Binding-site contacts:
Ligand atom C1 contacts residue THR615 of chain 1.B at 4.5 Å.
Ligand atom O5 contacts residue ASN613 of chain 1.B at 2.3 Å (h-bond).
Ligand atom C7 contacts residue ASN613 of chain 1.B at 3.5 Å.
Ligand atom O5 contacts residue THR615 of chain 1.B at 3.9 Å.
Ligand atom C7 contacts residue GLN641 of chain 1.B at 4.2 Å.
Ligand atom C2 contacts residue ASN613 of chain 1.B at 2.4 Å.
Ligand atom C4 contacts residue ASN613 of chain 1.B at 4.2 Å.
Ligand atom C3 contacts residue ASN613 of chain 1.B at 3.8 Å.
Ligand atom C1 contacts residue ASN613 of chain 1.B at 1.4 Å.
Ligand atom O7 contacts residue ASN613 of chain 1.B at 3.4 Å.
Ligand atom N2 contacts residue ASN613 of chain 1.B at 2.9 Å (h-bond).
Ligand atom C5 contacts residue ASN613 of chain 1.B at 3.6 Å.
Ligand atom C8 contacts residue GLN641 of chain 1.B at 4.3 Å.
Ligand atom O7 contacts residue GLN641 of chain 1.B at 3.5 Å (h-bond).
Ligand atom C8 contacts residue ASN613 of chain 1.B at 4.2 Å.

A protein and the small-molecule ligand that binds it are described below.
Small molecule (SMILES): CC(=O)N[C@@H]1[C@@H](O)[C@H](O)[C@@H](CO)O[C@H]1O

Sequence of chain 1.B:
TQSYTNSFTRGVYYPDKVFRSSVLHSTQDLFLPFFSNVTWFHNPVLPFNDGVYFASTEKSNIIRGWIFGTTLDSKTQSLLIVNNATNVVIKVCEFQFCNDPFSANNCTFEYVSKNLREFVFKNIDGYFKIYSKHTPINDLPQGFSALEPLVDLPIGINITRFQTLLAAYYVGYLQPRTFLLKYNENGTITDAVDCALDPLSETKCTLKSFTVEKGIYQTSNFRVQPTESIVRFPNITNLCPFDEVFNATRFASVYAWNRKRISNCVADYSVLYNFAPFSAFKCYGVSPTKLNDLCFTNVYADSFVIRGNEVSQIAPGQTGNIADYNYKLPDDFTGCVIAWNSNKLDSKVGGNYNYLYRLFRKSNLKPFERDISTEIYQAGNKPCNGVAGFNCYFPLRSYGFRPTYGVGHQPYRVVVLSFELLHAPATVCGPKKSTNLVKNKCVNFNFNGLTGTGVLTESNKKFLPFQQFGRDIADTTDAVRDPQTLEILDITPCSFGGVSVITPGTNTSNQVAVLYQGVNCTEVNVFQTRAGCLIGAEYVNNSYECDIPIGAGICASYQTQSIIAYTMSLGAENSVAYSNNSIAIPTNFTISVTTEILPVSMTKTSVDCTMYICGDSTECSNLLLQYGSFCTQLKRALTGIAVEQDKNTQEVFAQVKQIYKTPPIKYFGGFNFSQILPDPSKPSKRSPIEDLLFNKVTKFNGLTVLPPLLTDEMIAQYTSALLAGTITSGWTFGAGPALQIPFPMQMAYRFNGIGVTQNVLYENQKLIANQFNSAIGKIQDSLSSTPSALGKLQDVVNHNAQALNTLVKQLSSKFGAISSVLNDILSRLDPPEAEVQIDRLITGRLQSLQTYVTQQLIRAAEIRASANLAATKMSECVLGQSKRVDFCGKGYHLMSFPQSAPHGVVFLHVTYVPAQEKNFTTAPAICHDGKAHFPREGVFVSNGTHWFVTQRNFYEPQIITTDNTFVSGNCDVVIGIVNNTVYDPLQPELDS